Sequence of chain 1.G:
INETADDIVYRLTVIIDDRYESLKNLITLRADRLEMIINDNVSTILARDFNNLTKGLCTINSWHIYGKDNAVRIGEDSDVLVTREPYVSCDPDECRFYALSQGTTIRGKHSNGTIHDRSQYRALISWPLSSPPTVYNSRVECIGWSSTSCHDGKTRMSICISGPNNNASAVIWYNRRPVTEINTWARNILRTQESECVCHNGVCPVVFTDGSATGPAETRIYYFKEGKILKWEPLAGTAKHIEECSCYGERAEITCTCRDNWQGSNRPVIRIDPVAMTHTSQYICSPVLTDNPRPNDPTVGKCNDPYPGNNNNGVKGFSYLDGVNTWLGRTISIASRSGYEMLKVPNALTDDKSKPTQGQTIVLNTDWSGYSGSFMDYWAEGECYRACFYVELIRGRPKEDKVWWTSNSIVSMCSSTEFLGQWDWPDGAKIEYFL

A protein and the small-molecule ligand that binds it are described below.
Small molecule (SMILES): CC(=O)N[C@H]1[C@H](O[C@H]2[C@H](O)[C@@H](NC(C)=O)CO[C@@H]2CO)O[C@H](CO)[C@@H](O[C@@H]2O[C@H](CO[C@H]3O[C@H](CO[C@H]4O[C@H](CO)[C@@H](O)[C@H](O)[C@@H]4O)[C@@H](O)[C@H](O[C@H]4O[C@H](CO)[C@@H](O)[C@H](O)[C@@H]4O)[C@@H]3O)[C@@H](O)[C@H](O[C@H]3O[C@H](CO)[C@@H](O)[C@H](O)[C@@H]3O[C@H]3O[C@H](CO)[C@@H](O)[C@H](O)[C@@H]3O[C@H]3O[C@H](CO)[C@@H](O)[C@H](O)[C@@H]3O)[C@@H]2O)[C@@H]1O

Binding-site contacts:
Ligand atom O4 contacts residue ARG332 of chain 1.F at 3.3 Å (salt-bridge).
Ligand atom C6 contacts residue THR395 of chain 1.F at 3.5 Å.
Ligand atom C8 contacts residue PHE457 of chain 1.F at 3.5 Å (hydrophobic).
Ligand atom O2 contacts residue ASN334 of chain 1.F at 3.4 Å (h-bond).
Ligand atom C4 contacts residue GLY397 of chain 1.F at 3.5 Å.
Ligand atom O6 contacts residue ASP335 of chain 1.F at 3.3 Å.
Ligand atom N2 contacts residue ASN205 of chain 1.G at 2.8 Å (h-bond).
Ligand atom O2 contacts residue GLY397 of chain 1.F at 3.1 Å.
Ligand atom C3 contacts residue GLU379 of chain 1.F at 3.2 Å.
Ligand atom N2 contacts residue GLN396 of chain 1.F at 3.5 Å.
Ligand atom O4 contacts residue GLU379 of chain 1.F at 3.1 Å (salt-bridge).
Ligand atom O4 contacts residue GLY397 of chain 1.F at 3.1 Å (h-bond).
Ligand atom C6 contacts residue GLN396 of chain 1.F at 3.4 Å.
Ligand atom O3 contacts residue GLU379 of chain 1.F at 3.0 Å (salt-bridge).
Ligand atom O4 contacts residue ARG368 of chain 1.F at 2.3 Å (salt-bridge).
Ligand atom O5 contacts residue GLY459 of chain 1.F at 3.3 Å.
Ligand atom O5 contacts residue GLN396 of chain 1.F at 3.6 Å.
Ligand atom C3 contacts residue GLY397 of chain 1.F at 2.9 Å.
Ligand atom C6 contacts residue LYS393 of chain 1.F at 3.5 Å.
Ligand atom O5 contacts residue ASN205 of chain 1.G at 2.5 Å (h-bond).
Ligand atom O4 contacts residue ASP335 of chain 1.F at 3.0 Å (salt-bridge).
Ligand atom O6 contacts residue ILE370 of chain 1.F at 2.7 Å (h-bond).
Ligand atom C6 contacts residue ILE370 of chain 1.F at 3.0 Å (hydrophobic).
Ligand atom C2 contacts residue ASN205 of chain 1.G at 2.5 Å.
Ligand atom C4 contacts residue ARG368 of chain 1.F at 3.3 Å.
Ligand atom O5 contacts residue GLN460 of chain 1.F at 3.5 Å (h-bond).
Ligand atom O3 contacts residue GLN396 of chain 1.F at 2.8 Å.
Ligand atom O5 contacts residue GLY397 of chain 1.F at 3.3 Å (h-bond).
Ligand atom O6 contacts residue THR395 of chain 1.F at 3.6 Å.
Ligand atom O3 contacts residue GLY397 of chain 1.F at 2.8 Å (h-bond).
Ligand atom C6 contacts residue LEU458 of chain 1.F at 3.6 Å (hydrophobic).
Ligand atom C6 contacts residue ARG368 of chain 1.F at 3.2 Å.
Ligand atom C1 contacts residue ASN205 of chain 1.G at 1.5 Å.
Ligand atom O3 contacts residue ASN334 of chain 1.F at 3.4 Å.
Ligand atom O6 contacts residue LYS393 of chain 1.F at 2.6 Å (salt-bridge).
Ligand atom O3 contacts residue ASP335 of chain 1.F at 2.6 Å (salt-bridge).
Ligand atom C5 contacts residue ARG368 of chain 1.F at 3.4 Å.
Ligand atom O4 contacts residue ILE372 of chain 1.F at 3.3 Å.
Ligand atom C7 contacts residue ASN205 of chain 1.G at 3.3 Å.
Ligand atom C8 contacts residue ASN204 of chain 1.G at 3.3 Å.

Sequence of chain 1.F:
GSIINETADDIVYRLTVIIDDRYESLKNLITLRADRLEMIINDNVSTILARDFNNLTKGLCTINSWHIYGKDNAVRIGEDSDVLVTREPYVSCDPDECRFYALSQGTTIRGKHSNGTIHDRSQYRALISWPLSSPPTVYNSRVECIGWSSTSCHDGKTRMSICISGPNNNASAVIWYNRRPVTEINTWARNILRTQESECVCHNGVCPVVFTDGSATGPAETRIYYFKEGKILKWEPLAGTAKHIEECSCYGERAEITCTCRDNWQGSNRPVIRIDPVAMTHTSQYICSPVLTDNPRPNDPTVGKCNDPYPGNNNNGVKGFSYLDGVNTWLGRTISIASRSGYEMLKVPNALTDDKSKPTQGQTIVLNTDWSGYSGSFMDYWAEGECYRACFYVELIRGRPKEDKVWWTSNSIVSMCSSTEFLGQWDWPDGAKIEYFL